Sequence of chain 6.A:
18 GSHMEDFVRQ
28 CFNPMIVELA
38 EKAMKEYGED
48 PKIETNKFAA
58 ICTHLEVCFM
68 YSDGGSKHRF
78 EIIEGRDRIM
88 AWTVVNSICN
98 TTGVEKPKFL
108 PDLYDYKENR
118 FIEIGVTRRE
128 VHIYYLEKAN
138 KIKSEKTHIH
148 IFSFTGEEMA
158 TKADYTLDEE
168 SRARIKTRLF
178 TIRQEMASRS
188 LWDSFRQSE

This protein binds this small molecule.
Small molecule (SMILES): CC(C)(NC(=O)OCc1ccccc1)c1nc(C(=O)NCCn2cnc3c(N)ncnc32)c(O)c(=O)[nH]1

Binding-site contacts:
Ligand atom O02 contacts residue GLU120 of chain 6.A at 2.8 Å (salt-bridge).
Ligand atom C01 contacts residue GLU120 of chain 6.A at 3.7 Å.
Ligand atom O01 contacts residue GLU120 of chain 6.A at 3.2 Å (salt-bridge).
Ligand atom C03 contacts residue MN1 of chain 6.C at 3.5 Å.
Ligand atom C19 contacts residue TYR44 of chain 6.A at 3.5 Å (hydrophobic).
Ligand atom O03 contacts residue GLU81 of chain 6.A at 3.3 Å (salt-bridge).
Ligand atom O02 contacts residue HIS61 of chain 6.A at 3.1 Å.
Ligand atom C02 contacts residue MN1 of chain 6.B at 3.0 Å.
Ligand atom N08 contacts residue LYS54 of chain 6.A at 3.6 Å (salt-bridge).
Ligand atom O01 contacts residue MN1 of chain 6.B at 2.3 Å.
Ligand atom O02 contacts residue ASP109 of chain 6.A at 3.0 Å (salt-bridge).
Ligand atom C03 contacts residue GLU81 of chain 6.A at 3.6 Å.
Ligand atom C20 contacts residue TYR44 of chain 6.A at 3.7 Å (hydrophobic).
Ligand atom N08 contacts residue TYR44 of chain 6.A at 3.7 Å.
Ligand atom C02 contacts residue MN1 of chain 6.C at 3.2 Å.
Ligand atom O01 contacts residue ILE121 of chain 6.A at 2.7 Å (h-bond).
Ligand atom C21 contacts residue TYR44 of chain 6.A at 3.6 Å (hydrophobic).
Ligand atom C02 contacts residue GLU120 of chain 6.A at 3.6 Å.
Ligand atom C04 contacts residue MN1 of chain 6.C at 3.1 Å.
Ligand atom O03 contacts residue LEU107 of chain 6.A at 3.9 Å.
Ligand atom C01 contacts residue HIS61 of chain 6.A at 3.1 Å.
Ligand atom C06 contacts residue TYR44 of chain 6.A at 4.0 Å (hydrophobic).
Ligand atom C02 contacts residue HIS61 of chain 6.A at 3.1 Å.
Ligand atom O03 contacts residue ASP109 of chain 6.A at 4.0 Å.
Ligand atom O02 contacts residue MN1 of chain 6.C at 2.2 Å.
Ligand atom C21 contacts residue LYS54 of chain 6.A at 3.6 Å.
Ligand atom N07 contacts residue TYR44 of chain 6.A at 3.5 Å.
Ligand atom O02 contacts residue GLU81 of chain 6.A at 3.6 Å (salt-bridge).
Ligand atom C22 contacts residue TYR44 of chain 6.A at 3.8 Å (hydrophobic).
Ligand atom N05 contacts residue TYR44 of chain 6.A at 3.7 Å.
Ligand atom C02 contacts residue GLU81 of chain 6.A at 3.6 Å.
Ligand atom C22 contacts residue LYS54 of chain 6.A at 3.8 Å.
Ligand atom C01 contacts residue MN1 of chain 6.B at 3.0 Å.
Ligand atom N09 contacts residue TYR44 of chain 6.A at 3.9 Å.
Ligand atom O03 contacts residue MN1 of chain 6.C at 2.2 Å.
Ligand atom O01 contacts residue HIS61 of chain 6.A at 2.7 Å (h-bond).
Ligand atom N04 contacts residue LYS54 of chain 6.A at 3.8 Å.
Ligand atom N09 contacts residue LYS54 of chain 6.A at 2.9 Å (salt-bridge).
Ligand atom O02 contacts residue MN1 of chain 6.B at 2.1 Å.
Ligand atom C04 contacts residue GLU81 of chain 6.A at 3.4 Å.